The protein below binds the small molecule below.
Small molecule (SMILES): Cc1cn([C@H]2C=C[C@@H](CO[P](=O)(O)O[P](=O)(O)OP(=O)(O)O)O2)c(=O)[nH]c1=O

Sequence of chain 1.E:
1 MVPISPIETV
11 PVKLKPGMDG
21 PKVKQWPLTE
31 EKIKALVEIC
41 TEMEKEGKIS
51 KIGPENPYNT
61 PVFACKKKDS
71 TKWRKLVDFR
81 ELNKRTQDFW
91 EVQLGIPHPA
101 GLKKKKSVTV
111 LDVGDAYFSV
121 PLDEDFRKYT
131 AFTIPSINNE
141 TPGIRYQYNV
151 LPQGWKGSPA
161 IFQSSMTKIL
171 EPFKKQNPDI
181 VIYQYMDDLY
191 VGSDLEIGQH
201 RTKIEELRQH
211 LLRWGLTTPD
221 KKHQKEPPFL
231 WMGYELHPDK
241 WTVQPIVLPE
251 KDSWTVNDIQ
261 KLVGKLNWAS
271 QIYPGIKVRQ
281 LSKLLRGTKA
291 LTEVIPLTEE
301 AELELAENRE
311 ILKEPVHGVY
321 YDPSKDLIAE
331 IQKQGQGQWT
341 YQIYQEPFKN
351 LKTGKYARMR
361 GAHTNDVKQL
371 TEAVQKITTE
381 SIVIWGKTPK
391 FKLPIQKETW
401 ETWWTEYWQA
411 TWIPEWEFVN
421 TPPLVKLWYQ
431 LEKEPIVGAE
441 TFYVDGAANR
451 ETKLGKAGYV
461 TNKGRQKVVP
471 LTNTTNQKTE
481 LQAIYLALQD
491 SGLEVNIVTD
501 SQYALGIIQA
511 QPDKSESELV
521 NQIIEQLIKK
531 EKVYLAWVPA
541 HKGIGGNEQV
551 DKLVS

Binding-site contacts:
Ligand atom O2C contacts residue ASP112 of chain 1.E at 3.4 Å (salt-bridge).
Ligand atom O5' contacts residue ARG74 of chain 1.E at 3.6 Å (salt-bridge).
Ligand atom C5' contacts residue ASP187 of chain 1.E at 3.3 Å.
Ligand atom O2C contacts residue MG1 of chain 1.S at 2.1 Å.
Ligand atom O1C contacts residue LYS67 of chain 1.E at 2.5 Å (salt-bridge).
Ligand atom C2' contacts residue TYR117 of chain 1.E at 3.5 Å (hydrophobic).
Ligand atom O1A contacts residue ASP112 of chain 1.E at 3.2 Å (salt-bridge).
Ligand atom O2B contacts residue ALA116 of chain 1.E at 3.3 Å (h-bond).
Ligand atom O2B contacts residue ASP187 of chain 1.E at 3.3 Å (salt-bridge).
Ligand atom O6' contacts residue ARG74 of chain 1.E at 3.0 Å (salt-bridge).
Ligand atom O2B contacts residue MG1 of chain 1.S at 2.3 Å.
Ligand atom PA contacts residue MG1 of chain 1.S at 3.5 Å.
Ligand atom PC contacts residue ASP115 of chain 1.E at 3.8 Å.
Ligand atom PA contacts residue ARG74 of chain 1.E at 3.5 Å.
Ligand atom C3' contacts residue ALA116 of chain 1.E at 3.7 Å (hydrophobic).
Ligand atom O3C contacts residue ASP115 of chain 1.E at 3.3 Å (salt-bridge).
Ligand atom C4' contacts residue ALA116 of chain 1.E at 3.8 Å (hydrophobic).
Ligand atom PB contacts residue MG1 of chain 1.S at 3.4 Å.
Ligand atom O2A contacts residue ARG74 of chain 1.E at 3.5 Å (salt-bridge).
Ligand atom O1A contacts residue MG1 of chain 1.S at 2.3 Å.
Ligand atom O2C contacts residue GLY114 of chain 1.E at 3.6 Å.
Ligand atom PC contacts residue MG1 of chain 1.S at 3.4 Å.
Ligand atom O7' contacts residue ASP115 of chain 1.E at 3.5 Å (salt-bridge).
Ligand atom O2 contacts residue TYR117 of chain 1.E at 3.8 Å.
Ligand atom O2B contacts residue VAL113 of chain 1.E at 3.2 Å (h-bond).
Ligand atom O3C contacts residue GLY114 of chain 1.E at 3.4 Å.
Ligand atom O1B contacts residue GLN153 of chain 1.E at 3.5 Å (h-bond).
Ligand atom PC contacts residue LYS67 of chain 1.E at 3.3 Å.
Ligand atom C5A contacts residue ARG74 of chain 1.E at 3.5 Å.
Ligand atom O1A contacts residue ASP187 of chain 1.E at 2.5 Å (salt-bridge).
Ligand atom O2B contacts residue ASP115 of chain 1.E at 3.7 Å.
Ligand atom O7' contacts residue MG1 of chain 1.S at 3.8 Å.
Ligand atom C2' contacts residue GLN153 of chain 1.E at 3.7 Å.
Ligand atom O2C contacts residue VAL113 of chain 1.E at 3.2 Å (h-bond).
Ligand atom O6' contacts residue MG1 of chain 1.S at 3.7 Å.
Ligand atom C1' contacts residue TYR117 of chain 1.E at 3.5 Å (hydrophobic).
Ligand atom O7' contacts residue LYS67 of chain 1.E at 3.1 Å (salt-bridge).
Ligand atom C5 contacts residue ARG74 of chain 1.E at 3.6 Å.
Ligand atom C6 contacts residue ARG74 of chain 1.E at 3.6 Å.
Ligand atom O4' contacts residue MET186 of chain 1.E at 3.7 Å.